Binding-site contacts:
Ligand atom O contacts residue PHE118 of chain 1.E at 3.6 Å.
Ligand atom O contacts residue ARG108 of chain 1.E at 2.8 Å (salt-bridge).
Ligand atom C contacts residue TRP16 of chain 1.E at 3.8 Å (hydrophobic).
Ligand atom O contacts residue TRP20 of chain 1.E at 3.8 Å.
Ligand atom P contacts residue TRP110 of chain 1.E at 3.8 Å.
Ligand atom CD2 contacts residue TRP20 of chain 1.E at 3.6 Å (hydrophobic).
Ligand atom O3P contacts residue LYS114 of chain 1.E at 2.8 Å (salt-bridge).
Ligand atom O contacts residue TRP16 of chain 1.E at 3.2 Å.
Ligand atom CG contacts residue SER12 of chain 1.E at 3.8 Å.
Ligand atom OG1 contacts residue TRP110 of chain 1.E at 3.4 Å.
Ligand atom OE2 contacts residue ARG117 of chain 1.E at 2.8 Å (salt-bridge).
Ligand atom CA contacts residue TRP16 of chain 1.E at 3.5 Å (hydrophobic).
Ligand atom C contacts residue TRP20 of chain 1.E at 3.7 Å (hydrophobic).
Ligand atom O contacts residue TRP16 of chain 1.E at 2.8 Å (h-bond).
Ligand atom O1P contacts residue ARG108 of chain 1.E at 3.2 Å (salt-bridge).
Ligand atom O contacts residue TRP16 of chain 1.E at 3.5 Å (h-bond).
Ligand atom N contacts residue TRP16 of chain 1.E at 3.6 Å.
Ligand atom C contacts residue ARG108 of chain 1.E at 3.9 Å.
Ligand atom CD contacts residue ASN121 of chain 1.E at 3.4 Å.
Ligand atom CD2 contacts residue ASN23 of chain 1.E at 3.3 Å.
Ligand atom CG contacts residue TRP20 of chain 1.E at 3.6 Å (hydrophobic).
Ligand atom CB contacts residue LYS13 of chain 1.E at 3.9 Å.
Ligand atom CG2 contacts residue LYS114 of chain 1.E at 3.7 Å.
Ligand atom CA contacts residue ARG108 of chain 1.E at 3.7 Å.
Ligand atom CG contacts residue ASN121 of chain 1.E at 3.7 Å.
Ligand atom OE1 contacts residue ARG117 of chain 1.E at 2.9 Å (salt-bridge).
Ligand atom C contacts residue ARG108 of chain 1.E at 3.9 Å.
Ligand atom C contacts residue ARG108 of chain 1.E at 3.9 Å.
Ligand atom CD1 contacts residue GLU19 of chain 1.E at 3.5 Å.
Ligand atom CD contacts residue TRP16 of chain 1.E at 3.6 Å (hydrophobic).
Ligand atom CG2 contacts residue TRP110 of chain 1.E at 3.7 Å (hydrophobic).
Ligand atom OG1 contacts residue ARG108 of chain 1.E at 3.5 Å (salt-bridge).
Ligand atom O2P contacts residue ARG108 of chain 1.E at 2.9 Å (salt-bridge).
Ligand atom CB contacts residue TRP16 of chain 1.E at 3.7 Å (hydrophobic).
Ligand atom O contacts residue TRP20 of chain 1.E at 2.7 Å (h-bond).
Ligand atom CD2 contacts residue GLU19 of chain 1.E at 3.7 Å.
Ligand atom P contacts residue ARG108 of chain 1.E at 3.4 Å.
Ligand atom O contacts residue ARG108 of chain 1.E at 2.8 Å (salt-bridge).
Ligand atom O2P contacts residue TRP110 of chain 1.E at 3.1 Å (h-bond).
Ligand atom CD contacts residue ARG117 of chain 1.E at 3.4 Å.

The small molecule below binds the protein below.
Small molecule (SMILES): CC(C)C[C@H](NC(=O)[C@H](/C=C/C(=O)O)NC(=O)[C@@H](NC(=O)[C@@H](N)CO)[C@@H](C)O)C(=O)N[C@@H](CO)C(=O)N[C@H](C(=O)N[C@@H](CCC(=O)O)C(=O)N1CCC[C@H]1C(=O)N1CCC[C@H]1C=O)[C@@H](C)OP(=O)(O)O

Sequence of chain 1.E:
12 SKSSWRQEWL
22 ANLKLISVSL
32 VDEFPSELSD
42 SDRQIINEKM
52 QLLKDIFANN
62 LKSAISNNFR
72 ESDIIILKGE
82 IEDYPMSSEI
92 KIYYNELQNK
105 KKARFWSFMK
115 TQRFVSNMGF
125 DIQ